Binding-site contacts:
Ligand atom C7 contacts residue ASN17 of chain 1.B at 3.4 Å.
Ligand atom C8 contacts residue ASN17 of chain 1.B at 4.3 Å.
Ligand atom C1 contacts residue ASN137 of chain 1.B at 4.3 Å.
Ligand atom O5 contacts residue ASN17 of chain 1.B at 2.4 Å (h-bond).
Ligand atom O5 contacts residue ASN137 of chain 1.B at 4.0 Å.
Ligand atom C3 contacts residue ASN17 of chain 1.B at 3.9 Å.
Ligand atom C6 contacts residue ASN137 of chain 1.B at 4.1 Å.
Ligand atom C2 contacts residue ASN17 of chain 1.B at 2.6 Å.
Ligand atom C5 contacts residue ASN17 of chain 1.B at 3.7 Å.
Ligand atom O7 contacts residue ASN17 of chain 1.B at 3.5 Å (h-bond).
Ligand atom C4 contacts residue ASN17 of chain 1.B at 4.3 Å.
Ligand atom C8 contacts residue VAL16 of chain 1.B at 4.4 Å (hydrophobic).
Ligand atom C1 contacts residue ASN17 of chain 1.B at 1.5 Å.
Ligand atom N2 contacts residue ASN17 of chain 1.B at 3.1 Å (h-bond).
Ligand atom C5 contacts residue ASN137 of chain 1.B at 3.8 Å.
Ligand atom N2 contacts residue CYS15 of chain 1.B at 4.5 Å.
Ligand atom C8 contacts residue CYS15 of chain 1.B at 3.3 Å (hydrophobic).

A small-molecule ligand and the protein it binds are described below.
Small molecule (SMILES): CC(=O)N[C@H]1[C@H](O[C@H]2[C@H](O)[C@@H](NC(C)=O)CO[C@@H]2CO)O[C@H](CO)[C@@H](O)[C@@H]1O

Sequence of chain 1.B:
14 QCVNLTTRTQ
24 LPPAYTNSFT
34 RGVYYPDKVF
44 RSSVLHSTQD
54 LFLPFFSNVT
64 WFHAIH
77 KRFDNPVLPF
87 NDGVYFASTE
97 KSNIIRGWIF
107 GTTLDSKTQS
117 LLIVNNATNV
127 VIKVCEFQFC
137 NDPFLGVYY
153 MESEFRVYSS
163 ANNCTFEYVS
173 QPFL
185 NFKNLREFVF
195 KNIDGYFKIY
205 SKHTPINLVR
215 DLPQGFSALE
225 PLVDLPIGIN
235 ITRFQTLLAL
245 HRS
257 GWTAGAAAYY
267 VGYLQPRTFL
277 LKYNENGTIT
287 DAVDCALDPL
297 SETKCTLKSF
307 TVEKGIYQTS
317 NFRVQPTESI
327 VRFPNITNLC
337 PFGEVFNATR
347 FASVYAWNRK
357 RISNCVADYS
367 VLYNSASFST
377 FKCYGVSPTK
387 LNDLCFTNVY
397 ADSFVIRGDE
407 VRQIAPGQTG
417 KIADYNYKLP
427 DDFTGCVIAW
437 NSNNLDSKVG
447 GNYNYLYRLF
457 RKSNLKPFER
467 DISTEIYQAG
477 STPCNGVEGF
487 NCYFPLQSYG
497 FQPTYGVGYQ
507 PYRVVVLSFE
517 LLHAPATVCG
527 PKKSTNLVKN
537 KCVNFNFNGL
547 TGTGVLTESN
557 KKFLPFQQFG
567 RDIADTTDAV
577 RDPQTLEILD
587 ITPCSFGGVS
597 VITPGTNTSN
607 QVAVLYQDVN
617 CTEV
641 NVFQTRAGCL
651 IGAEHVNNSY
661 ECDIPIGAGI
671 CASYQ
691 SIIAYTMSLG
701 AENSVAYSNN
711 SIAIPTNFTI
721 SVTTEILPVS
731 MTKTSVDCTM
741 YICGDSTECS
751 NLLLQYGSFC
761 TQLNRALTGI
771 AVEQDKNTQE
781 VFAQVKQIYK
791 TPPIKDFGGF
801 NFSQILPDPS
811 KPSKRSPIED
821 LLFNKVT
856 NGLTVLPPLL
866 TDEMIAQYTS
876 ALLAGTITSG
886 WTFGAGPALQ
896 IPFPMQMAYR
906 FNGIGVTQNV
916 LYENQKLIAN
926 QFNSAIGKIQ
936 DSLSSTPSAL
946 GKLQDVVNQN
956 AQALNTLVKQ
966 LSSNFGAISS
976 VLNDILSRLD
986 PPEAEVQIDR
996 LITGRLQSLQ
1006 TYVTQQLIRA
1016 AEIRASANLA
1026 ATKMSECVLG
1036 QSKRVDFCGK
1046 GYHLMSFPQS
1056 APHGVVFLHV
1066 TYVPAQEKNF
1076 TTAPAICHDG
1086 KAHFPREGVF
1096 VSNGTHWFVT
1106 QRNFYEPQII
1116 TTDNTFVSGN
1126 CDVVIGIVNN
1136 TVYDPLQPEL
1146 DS